Sequence of chain 1.B:
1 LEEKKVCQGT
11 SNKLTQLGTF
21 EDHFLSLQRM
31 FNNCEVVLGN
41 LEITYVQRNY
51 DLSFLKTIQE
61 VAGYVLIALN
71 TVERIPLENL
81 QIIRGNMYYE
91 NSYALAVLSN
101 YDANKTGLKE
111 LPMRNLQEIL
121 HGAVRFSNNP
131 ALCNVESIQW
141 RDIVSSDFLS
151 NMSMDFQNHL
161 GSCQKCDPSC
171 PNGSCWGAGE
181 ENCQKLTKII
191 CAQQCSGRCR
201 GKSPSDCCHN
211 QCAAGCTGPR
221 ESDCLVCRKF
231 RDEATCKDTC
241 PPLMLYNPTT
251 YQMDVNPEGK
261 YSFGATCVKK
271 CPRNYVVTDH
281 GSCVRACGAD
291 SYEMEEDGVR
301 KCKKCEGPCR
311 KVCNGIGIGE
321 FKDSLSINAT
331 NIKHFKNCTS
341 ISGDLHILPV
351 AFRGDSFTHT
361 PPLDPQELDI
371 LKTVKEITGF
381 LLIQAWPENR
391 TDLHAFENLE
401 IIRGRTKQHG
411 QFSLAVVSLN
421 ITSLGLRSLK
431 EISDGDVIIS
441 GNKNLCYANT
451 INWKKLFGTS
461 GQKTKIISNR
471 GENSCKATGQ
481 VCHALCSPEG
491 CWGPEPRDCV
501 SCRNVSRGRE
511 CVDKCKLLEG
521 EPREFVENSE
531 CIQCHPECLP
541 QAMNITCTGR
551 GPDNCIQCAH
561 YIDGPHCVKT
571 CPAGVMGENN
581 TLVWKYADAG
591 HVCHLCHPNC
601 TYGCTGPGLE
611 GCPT

Binding-site contacts:
Ligand atom C2 contacts residue ASN504 of chain 1.B at 2.8 Å.
Ligand atom N2 contacts residue ASN504 of chain 1.B at 3.1 Å (h-bond).
Ligand atom O7 contacts residue ASN504 of chain 1.B at 4.3 Å.
Ligand atom C1 contacts residue ASP513 of chain 1.B at 4.2 Å.
Ligand atom C1 contacts residue ASN504 of chain 1.B at 1.4 Å.
Ligand atom O7 contacts residue ARG503 of chain 1.B at 3.3 Å (salt-bridge).
Ligand atom C8 contacts residue ASN504 of chain 1.B at 3.5 Å.
Ligand atom C8 contacts residue ARG503 of chain 1.B at 3.4 Å.
Ligand atom O5 contacts residue ASN504 of chain 1.B at 2.4 Å (h-bond).
Ligand atom O5 contacts residue ASP513 of chain 1.B at 4.2 Å.
Ligand atom C7 contacts residue ARG503 of chain 1.B at 3.5 Å.
Ligand atom C4 contacts residue ASN504 of chain 1.B at 4.2 Å.
Ligand atom N2 contacts residue ARG503 of chain 1.B at 4.4 Å.
Ligand atom C5 contacts residue ASN504 of chain 1.B at 3.4 Å.
Ligand atom C7 contacts residue ASN504 of chain 1.B at 3.6 Å.
Ligand atom C3 contacts residue ASN504 of chain 1.B at 3.8 Å.

A small-molecule ligand and the protein it binds are described below.
Small molecule (SMILES): CC(=O)N[C@@H]1[C@@H](O)[C@H](O)[C@@H](CO)O[C@H]1O